This small molecule binds to this protein.
Small molecule (SMILES): CCCCCCCCCC(=O)N[C@@H](CCCN=C(N)N)C(=O)N[C@H](C(=O)N[C@@H](CCCCN)C(=O)N[C@@H](CCCN=C(N)N)[C@@H](C)O)C(C)C

Sequence of chain 1.A:
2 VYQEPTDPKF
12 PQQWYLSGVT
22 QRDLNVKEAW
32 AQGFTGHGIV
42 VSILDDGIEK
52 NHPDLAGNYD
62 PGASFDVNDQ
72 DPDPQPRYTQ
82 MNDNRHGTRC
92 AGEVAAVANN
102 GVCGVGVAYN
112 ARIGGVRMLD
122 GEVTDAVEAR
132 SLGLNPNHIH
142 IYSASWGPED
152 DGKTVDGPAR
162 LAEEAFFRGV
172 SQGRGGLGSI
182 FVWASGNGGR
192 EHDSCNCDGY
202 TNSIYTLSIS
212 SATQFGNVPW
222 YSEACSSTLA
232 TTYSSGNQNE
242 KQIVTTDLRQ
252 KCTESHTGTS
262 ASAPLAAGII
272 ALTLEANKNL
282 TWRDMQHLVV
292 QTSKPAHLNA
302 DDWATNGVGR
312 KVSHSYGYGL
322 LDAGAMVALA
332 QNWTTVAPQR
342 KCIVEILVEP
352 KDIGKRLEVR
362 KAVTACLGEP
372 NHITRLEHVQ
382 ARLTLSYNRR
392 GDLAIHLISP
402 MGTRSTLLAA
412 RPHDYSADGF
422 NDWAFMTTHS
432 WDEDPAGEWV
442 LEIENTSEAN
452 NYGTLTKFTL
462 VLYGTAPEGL

Binding-site contacts:
Ligand atom NZ contacts residue ASP84 of chain 1.A at 2.8 Å (salt-bridge).
Ligand atom NE contacts residue GLU129 of chain 1.A at 3.0 Å (salt-bridge).
Ligand atom CB contacts residue ASN188 of chain 1.A at 3.3 Å.
Ligand atom NH2 contacts residue ASP157 of chain 1.A at 2.7 Å (salt-bridge).
Ligand atom C contacts residue SER261 of chain 1.A at 1.4 Å.
Ligand atom NH1 contacts residue PRO149 of chain 1.A at 3.3 Å (h-bond).
Ligand atom C1 contacts residue SO41 of chain 1.V at 3.3 Å.
Ligand atom N contacts residue HIS87 of chain 1.A at 3.1 Å (h-bond).
Ligand atom O contacts residue GLY148 of chain 1.A at 3.2 Å (h-bond).
Ligand atom CZ contacts residue ASP157 of chain 1.A at 3.3 Å.
Ligand atom O contacts residue TRP147 of chain 1.A at 3.2 Å.
Ligand atom CA contacts residue SER261 of chain 1.A at 2.4 Å.
Ligand atom NH2 contacts residue ALA185 of chain 1.A at 2.9 Å (h-bond).
Ligand atom N contacts residue GLY148 of chain 1.A at 2.9 Å (h-bond).
Ligand atom NE contacts residue TYR201 of chain 1.A at 3.2 Å (h-bond).
Ligand atom NH1 contacts residue ASP151 of chain 1.A at 3.1 Å (salt-bridge).
Ligand atom CA contacts residue SO41 of chain 1.YC at 3.3 Å.
Ligand atom NH1 contacts residue ASP157 of chain 1.A at 3.0 Å (salt-bridge).
Ligand atom CA contacts residue ASN188 of chain 1.A at 3.3 Å.
Ligand atom N contacts residue SO41 of chain 1.YC at 2.6 Å (h-bond).
Ligand atom NH1 contacts residue ASP199 of chain 1.A at 2.7 Å (salt-bridge).
Ligand atom CG contacts residue SO41 of chain 1.YC at 3.1 Å.
Ligand atom C1 contacts residue SER261 of chain 1.A at 2.3 Å.
Ligand atom CA contacts residue GLY148 of chain 1.A at 3.4 Å.
Ligand atom NH2 contacts residue ASP199 of chain 1.A at 2.9 Å (salt-bridge).
Ligand atom CE contacts residue ASP47 of chain 1.A at 3.1 Å.
Ligand atom CB contacts residue SO41 of chain 1.YC at 3.4 Å.
Ligand atom C1 contacts residue HIS87 of chain 1.A at 1.5 Å.
Ligand atom N contacts residue SER146 of chain 1.A at 2.8 Å (h-bond).
Ligand atom NH1 contacts residue GLY158 of chain 1.A at 3.4 Å (h-bond).
Ligand atom CB contacts residue SER261 of chain 1.A at 2.8 Å.
Ligand atom NZ contacts residue ASN85 of chain 1.A at 3.1 Å (h-bond).
Ligand atom NH1 contacts residue TYR201 of chain 1.A at 3.0 Å (h-bond).
Ligand atom O contacts residue SER261 of chain 1.A at 2.4 Å (h-bond).
Ligand atom O contacts residue ASN188 of chain 1.A at 2.8 Å (h-bond).
Ligand atom NE contacts residue ASP151 of chain 1.A at 3.1 Å (salt-bridge).
Ligand atom NZ contacts residue ASP47 of chain 1.A at 2.7 Å (salt-bridge).
Ligand atom CZ contacts residue ASP199 of chain 1.A at 3.2 Å.
Ligand atom N contacts residue SER261 of chain 1.A at 3.0 Å (h-bond).
Ligand atom C contacts residue HIS87 of chain 1.A at 2.8 Å.